Sequence of chain 2.A:
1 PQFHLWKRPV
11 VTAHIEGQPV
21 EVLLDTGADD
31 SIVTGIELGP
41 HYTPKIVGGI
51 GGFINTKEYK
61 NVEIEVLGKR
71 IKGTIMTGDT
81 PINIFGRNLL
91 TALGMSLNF

Sequence of chain 1.A:
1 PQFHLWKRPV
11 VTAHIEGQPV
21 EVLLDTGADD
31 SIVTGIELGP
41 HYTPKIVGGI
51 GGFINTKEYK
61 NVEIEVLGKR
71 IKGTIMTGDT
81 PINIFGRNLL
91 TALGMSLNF

Binding-site contacts:
Ligand atom C3 contacts residue EPN1 of chain 2.B at 3.2 Å.
Ligand atom C4 contacts residue GLY49 of chain 2.A at 4.0 Å.
Ligand atom C1 contacts residue ALA28 of chain 1.A at 4.2 Å (hydrophobic).
Ligand atom C7 contacts residue LEU23 of chain 1.A at 4.2 Å (hydrophobic).
Ligand atom C6 contacts residue GLY27 of chain 2.A at 4.2 Å.
Ligand atom C7 contacts residue ARG8 of chain 1.A at 3.9 Å.
Ligand atom C4 contacts residue PRO81 of chain 1.A at 4.2 Å (hydrophobic).
Ligand atom C7 contacts residue ILE82 of chain 1.A at 4.0 Å (hydrophobic).
Ligand atom N11 contacts residue ILE82 of chain 1.A at 3.4 Å.
Ligand atom O18 contacts residue EPN1 of chain 2.B at 2.9 Å (h-bond).
Ligand atom O17 contacts residue ASP25 of chain 1.A at 3.8 Å.
Ligand atom O16 contacts residue ILE82 of chain 1.A at 3.4 Å.
Ligand atom O17 contacts residue EPN1 of chain 2.B at 2.9 Å (h-bond).
Ligand atom N11 contacts residue GLY48 of chain 2.A at 4.2 Å.
Ligand atom O18 contacts residue ASP25 of chain 1.A at 3.1 Å (salt-bridge).
Ligand atom C5 contacts residue ILE82 of chain 1.A at 3.3 Å (hydrophobic).
Ligand atom C1 contacts residue ASP25 of chain 1.A at 2.5 Å.
Ligand atom O14 contacts residue ILE82 of chain 1.A at 3.9 Å.
Ligand atom C1 contacts residue GLY27 of chain 1.A at 3.6 Å.
Ligand atom C2 contacts residue EPN1 of chain 2.B at 3.0 Å.
Ligand atom O14 contacts residue PRO81 of chain 1.A at 3.5 Å.
Ligand atom C1 contacts residue EPN1 of chain 2.B at 2.5 Å.
Ligand atom C7 contacts residue EPN1 of chain 2.B at 4.1 Å.
Ligand atom C6 contacts residue ILE82 of chain 1.A at 3.3 Å (hydrophobic).
Ligand atom C7 contacts residue GLY27 of chain 2.A at 3.1 Å.
Ligand atom C1 contacts residue ASP25 of chain 2.A at 3.6 Å.
Ligand atom C2 contacts residue ALA28 of chain 1.A at 4.1 Å (hydrophobic).
Ligand atom O16 contacts residue ARG8 of chain 1.A at 3.7 Å.
Ligand atom C6 contacts residue ARG8 of chain 1.A at 3.3 Å.
Ligand atom C8 contacts residue EPN1 of chain 2.B at 3.5 Å.
Ligand atom O18 contacts residue GLY27 of chain 2.A at 3.1 Å (h-bond).
Ligand atom C5 contacts residue GLY48 of chain 2.A at 4.2 Å.
Ligand atom C8 contacts residue GLY27 of chain 2.A at 3.6 Å.
Ligand atom C3 contacts residue ILE84 of chain 1.A at 4.0 Å (hydrophobic).
Ligand atom C2 contacts residue ASP25 of chain 1.A at 1.4 Å.
Ligand atom C3 contacts residue ASP25 of chain 1.A at 2.4 Å.
Ligand atom C9 contacts residue EPN1 of chain 2.B at 4.1 Å.
Ligand atom O17 contacts residue GLY27 of chain 1.A at 4.0 Å.
Ligand atom C3 contacts residue GLY27 of chain 2.A at 4.2 Å.
Ligand atom C4 contacts residue ILE82 of chain 1.A at 4.0 Å (hydrophobic).

The protein below binds the small molecule below.
Small molecule (SMILES): O=[N+]([O-])c1ccc(OCCCO)cc1